Sequence of chain 1.B:
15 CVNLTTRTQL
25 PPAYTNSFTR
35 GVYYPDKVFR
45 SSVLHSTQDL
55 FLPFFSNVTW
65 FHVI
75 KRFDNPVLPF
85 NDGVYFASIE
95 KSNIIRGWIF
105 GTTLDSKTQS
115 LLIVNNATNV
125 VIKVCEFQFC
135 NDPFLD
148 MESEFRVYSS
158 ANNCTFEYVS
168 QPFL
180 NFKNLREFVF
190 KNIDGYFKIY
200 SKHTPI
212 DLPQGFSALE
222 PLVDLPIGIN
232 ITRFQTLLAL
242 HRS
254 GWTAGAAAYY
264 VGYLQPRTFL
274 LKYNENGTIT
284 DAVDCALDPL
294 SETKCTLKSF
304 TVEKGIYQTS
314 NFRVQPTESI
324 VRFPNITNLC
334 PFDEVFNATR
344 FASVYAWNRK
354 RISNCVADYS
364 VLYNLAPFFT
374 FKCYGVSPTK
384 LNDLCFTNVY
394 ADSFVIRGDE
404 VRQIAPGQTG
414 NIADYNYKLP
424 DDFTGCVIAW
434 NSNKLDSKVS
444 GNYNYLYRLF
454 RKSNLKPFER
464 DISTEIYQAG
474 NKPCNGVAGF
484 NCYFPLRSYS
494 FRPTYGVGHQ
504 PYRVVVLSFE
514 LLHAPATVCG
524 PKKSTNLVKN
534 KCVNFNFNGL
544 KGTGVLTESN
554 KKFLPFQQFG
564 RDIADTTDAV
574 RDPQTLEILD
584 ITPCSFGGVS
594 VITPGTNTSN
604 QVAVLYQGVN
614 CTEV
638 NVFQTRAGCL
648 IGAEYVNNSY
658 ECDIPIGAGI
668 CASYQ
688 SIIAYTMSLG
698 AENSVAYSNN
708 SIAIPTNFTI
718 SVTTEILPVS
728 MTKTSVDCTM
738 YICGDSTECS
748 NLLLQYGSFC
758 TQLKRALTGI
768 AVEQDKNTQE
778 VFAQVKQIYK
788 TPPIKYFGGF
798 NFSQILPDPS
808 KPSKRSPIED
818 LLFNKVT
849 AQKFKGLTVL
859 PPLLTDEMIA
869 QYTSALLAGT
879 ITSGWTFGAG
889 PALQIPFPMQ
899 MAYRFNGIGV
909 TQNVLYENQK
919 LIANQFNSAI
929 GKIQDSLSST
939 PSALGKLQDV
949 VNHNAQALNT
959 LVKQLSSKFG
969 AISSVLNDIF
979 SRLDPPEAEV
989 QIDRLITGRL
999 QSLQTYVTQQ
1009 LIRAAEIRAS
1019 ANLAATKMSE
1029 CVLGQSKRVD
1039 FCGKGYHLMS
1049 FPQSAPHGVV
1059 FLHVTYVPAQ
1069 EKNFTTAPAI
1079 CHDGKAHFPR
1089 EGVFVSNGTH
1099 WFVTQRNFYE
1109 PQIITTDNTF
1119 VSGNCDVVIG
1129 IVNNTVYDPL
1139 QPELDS

A small-molecule ligand and the protein it binds are described below.
Small molecule (SMILES): CC(=O)N[C@@H]1[C@@H](O)[C@H](O)[C@@H](CO)O[C@H]1O

Binding-site contacts:
Ligand atom C3 contacts residue ASN328 of chain 1.B at 3.8 Å.
Ligand atom C8 contacts residue ASN328 of chain 1.B at 4.4 Å.
Ligand atom C3 contacts residue GLN577 of chain 1.B at 4.1 Å.
Ligand atom O6 contacts residue ASN328 of chain 1.B at 4.0 Å.
Ligand atom C2 contacts residue ASN328 of chain 1.B at 2.4 Å.
Ligand atom O7 contacts residue ASN328 of chain 1.B at 3.2 Å (h-bond).
Ligand atom C8 contacts residue GLN577 of chain 1.B at 4.0 Å.
Ligand atom C1 contacts residue GLN577 of chain 1.B at 4.1 Å.
Ligand atom C5 contacts residue ASN328 of chain 1.B at 3.7 Å.
Ligand atom O5 contacts residue ASN328 of chain 1.B at 2.4 Å (h-bond).
Ligand atom N2 contacts residue GLN577 of chain 1.B at 3.2 Å (h-bond).
Ligand atom C7 contacts residue GLN577 of chain 1.B at 4.0 Å.
Ligand atom C1 contacts residue ASN328 of chain 1.B at 1.4 Å.
Ligand atom C7 contacts residue ASN328 of chain 1.B at 3.2 Å.
Ligand atom C2 contacts residue GLN577 of chain 1.B at 3.9 Å.
Ligand atom N2 contacts residue ASN328 of chain 1.B at 2.9 Å (h-bond).
Ligand atom C4 contacts residue ASN328 of chain 1.B at 4.2 Å.